This protein binds this small molecule.
Small molecule (SMILES): Nc1nc2c(ncn2[C@@H]2O[C@H](CO[P](=O)(O)O[P](=O)(O)NP(=O)(O)O)[C@@H](O)[C@H]2O)c(=O)[nH]1

Sequence of chain 1.A:
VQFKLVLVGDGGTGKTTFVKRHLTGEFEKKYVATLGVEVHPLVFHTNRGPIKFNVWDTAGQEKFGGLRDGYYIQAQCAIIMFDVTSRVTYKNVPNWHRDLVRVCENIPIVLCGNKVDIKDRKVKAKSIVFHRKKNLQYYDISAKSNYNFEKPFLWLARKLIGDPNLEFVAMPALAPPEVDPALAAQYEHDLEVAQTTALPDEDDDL

Binding-site contacts:
Ligand atom N3B contacts residue MG1 of chain 1.E at 3.2 Å.
Ligand atom O1B contacts residue THR24 of chain 1.A at 2.9 Å (h-bond).
Ligand atom O2B contacts residue ASP18 of chain 1.A at 3.5 Å (salt-bridge).
Ligand atom O6 contacts residue ASN122 of chain 1.A at 3.2 Å (h-bond).
Ligand atom N2 contacts residue ASP125 of chain 1.A at 2.8 Å (salt-bridge).
Ligand atom PA contacts residue THR25 of chain 1.A at 3.5 Å.
Ligand atom O2' contacts residue LYS37 of chain 1.A at 3.3 Å (salt-bridge).
Ligand atom O3' contacts residue LYS37 of chain 1.A at 2.9 Å (salt-bridge).
Ligand atom O2B contacts residue THR21 of chain 1.A at 3.3 Å (h-bond).
Ligand atom O1B contacts residue LYS23 of chain 1.A at 3.4 Å (salt-bridge).
Ligand atom O2' contacts residue GLU36 of chain 1.A at 3.0 Å (salt-bridge).
Ligand atom O2G contacts residue GLY68 of chain 1.A at 2.8 Å (h-bond).
Ligand atom O2B contacts residue GLY20 of chain 1.A at 3.4 Å (h-bond).
Ligand atom O1B contacts residue MG1 of chain 1.E at 2.1 Å.
Ligand atom O2B contacts residue GLY22 of chain 1.A at 3.3 Å (h-bond).
Ligand atom N3B contacts residue GLY20 of chain 1.A at 3.1 Å (h-bond).
Ligand atom O2A contacts residue THR25 of chain 1.A at 2.5 Å (h-bond).
Ligand atom O2G contacts residue LYS23 of chain 1.A at 2.5 Å (salt-bridge).
Ligand atom O2B contacts residue LYS23 of chain 1.A at 2.5 Å (salt-bridge).
Ligand atom O6 contacts residue LYS152 of chain 1.A at 3.1 Å (salt-bridge).
Ligand atom O3G contacts residue THR42 of chain 1.A at 2.7 Å (h-bond).
Ligand atom O2A contacts residue GLY22 of chain 1.A at 3.3 Å.
Ligand atom N1 contacts residue LYS152 of chain 1.A at 3.4 Å.
Ligand atom N1 contacts residue ASP125 of chain 1.A at 2.8 Å (salt-bridge).
Ligand atom O4' contacts residue LYS123 of chain 1.A at 3.0 Å (salt-bridge).
Ligand atom O2' contacts residue PHE35 of chain 1.A at 3.5 Å.
Ligand atom O2G contacts residue GLY19 of chain 1.A at 3.4 Å.
Ligand atom O5' contacts residue THR25 of chain 1.A at 3.4 Å (h-bond).
Ligand atom O3G contacts residue MG1 of chain 1.E at 2.2 Å.
Ligand atom O1G contacts residue GLY19 of chain 1.A at 3.4 Å.
Ligand atom O3A contacts residue GLY22 of chain 1.A at 3.0 Å (h-bond).
Ligand atom O6 contacts residue SER150 of chain 1.A at 3.5 Å (h-bond).
Ligand atom N7 contacts residue ASN122 of chain 1.A at 3.1 Å (h-bond).
Ligand atom O6 contacts residue ALA151 of chain 1.A at 2.9 Å (h-bond).
Ligand atom PG contacts residue MG1 of chain 1.E at 3.1 Å.
Ligand atom N3B contacts residue TYR39 of chain 1.A at 3.2 Å.
Ligand atom O2A contacts residue THR24 of chain 1.A at 3.3 Å (h-bond).
Ligand atom O1G contacts residue TYR39 of chain 1.A at 2.6 Å (h-bond).
Ligand atom N2 contacts residue ILE126 of chain 1.A at 3.5 Å.
Ligand atom PB contacts residue MG1 of chain 1.E at 3.2 Å.